Sequence of chain 1.I:
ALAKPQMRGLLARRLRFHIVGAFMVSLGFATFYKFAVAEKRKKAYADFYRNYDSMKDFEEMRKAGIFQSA

Sequence of chain 1.B:
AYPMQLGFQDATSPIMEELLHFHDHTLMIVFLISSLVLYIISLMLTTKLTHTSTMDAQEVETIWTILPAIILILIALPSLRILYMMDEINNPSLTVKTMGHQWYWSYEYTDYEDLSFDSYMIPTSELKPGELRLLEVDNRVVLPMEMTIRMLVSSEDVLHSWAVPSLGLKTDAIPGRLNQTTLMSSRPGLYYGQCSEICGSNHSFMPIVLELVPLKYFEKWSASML

Binding-site contacts:
Ligand atom C37 contacts residue ILE41 of chain 1.B at 4.2 Å (hydrophobic).
Ligand atom O61 contacts residue MET56 of chain 1.B at 3.7 Å.
Ligand atom C28 contacts residue ALA325 of chain 1.A at 3.9 Å (hydrophobic).
Ligand atom O22 contacts residue ALA325 of chain 1.A at 3.8 Å.
Ligand atom O49 contacts residue VAL61 of chain 1.B at 3.7 Å.
Ligand atom O16 contacts residue LEU17 of chain 1.I at 4.1 Å.
Ligand atom C43 contacts residue TRP65 of chain 1.B at 4.1 Å (hydrophobic).
Ligand atom O5 contacts residue PHE268 of chain 1.A at 4.1 Å.
Ligand atom C40 contacts residue ILE41 of chain 1.B at 3.8 Å (hydrophobic).
Ligand atom C2 contacts residue LEU17 of chain 1.I at 4.0 Å (hydrophobic).
Ligand atom C19 contacts residue HIS328 of chain 1.A at 3.3 Å.
Ligand atom C49 contacts residue PHE321 of chain 1.A at 4.2 Å (hydrophobic).
Ligand atom C34 contacts residue ILE41 of chain 1.B at 4.0 Å (hydrophobic).
Ligand atom C37 contacts residue TRP65 of chain 1.B at 3.8 Å (hydrophobic).
Ligand atom O49 contacts residue GLU60 of chain 1.B at 3.5 Å.
Ligand atom C40 contacts residue PHE321 of chain 1.A at 3.5 Å (hydrophobic).
Ligand atom C49 contacts residue TRP65 of chain 1.B at 3.8 Å (hydrophobic).
Ligand atom C46 contacts residue LEU37 of chain 1.B at 4.2 Å (hydrophobic).
Ligand atom C25 contacts residue ALA325 of chain 1.A at 4.2 Å (hydrophobic).
Ligand atom C28 contacts residue LEU324 of chain 1.A at 4.1 Å (hydrophobic).
Ligand atom C52 contacts residue LEU68 of chain 1.B at 3.7 Å (hydrophobic).
Ligand atom C25 contacts residue LEU17 of chain 1.I at 4.1 Å (hydrophobic).
Ligand atom C28 contacts residue MET45 of chain 1.B at 4.1 Å (hydrophobic).
Ligand atom C19 contacts residue ALA325 of chain 1.A at 3.8 Å (hydrophobic).
Ligand atom C6 contacts residue VAL61 of chain 1.B at 4.0 Å (hydrophobic).
Ligand atom C18 contacts residue ALA325 of chain 1.A at 3.9 Å (hydrophobic).
Ligand atom C25 contacts residue MET45 of chain 1.B at 4.1 Å (hydrophobic).
Ligand atom O7 contacts residue LEU17 of chain 1.I at 3.9 Å.
Ligand atom C34 contacts residue PHE321 of chain 1.A at 4.2 Å (hydrophobic).
Ligand atom C46 contacts residue PHE321 of chain 1.A at 3.9 Å (hydrophobic).
Ligand atom C52 contacts residue ILE64 of chain 1.B at 4.0 Å (hydrophobic).
Ligand atom C19 contacts residue LEU17 of chain 1.I at 4.0 Å (hydrophobic).
Ligand atom C18 contacts residue HIS328 of chain 1.A at 4.0 Å.
Ligand atom C18 contacts residue PHE268 of chain 1.A at 3.9 Å (hydrophobic).
Ligand atom C52 contacts residue PRO69 of chain 1.B at 4.0 Å (hydrophobic).
Ligand atom C52 contacts residue PHE321 of chain 1.A at 4.0 Å (hydrophobic).
Ligand atom O61 contacts residue HIS52 of chain 1.B at 3.3 Å.
Ligand atom C31 contacts residue TRP65 of chain 1.B at 4.2 Å (hydrophobic).
Ligand atom O7 contacts residue ALA14 of chain 1.I at 4.1 Å.
Ligand atom C1 contacts residue VAL61 of chain 1.B at 3.8 Å (hydrophobic).

Sequence of chain 1.A:
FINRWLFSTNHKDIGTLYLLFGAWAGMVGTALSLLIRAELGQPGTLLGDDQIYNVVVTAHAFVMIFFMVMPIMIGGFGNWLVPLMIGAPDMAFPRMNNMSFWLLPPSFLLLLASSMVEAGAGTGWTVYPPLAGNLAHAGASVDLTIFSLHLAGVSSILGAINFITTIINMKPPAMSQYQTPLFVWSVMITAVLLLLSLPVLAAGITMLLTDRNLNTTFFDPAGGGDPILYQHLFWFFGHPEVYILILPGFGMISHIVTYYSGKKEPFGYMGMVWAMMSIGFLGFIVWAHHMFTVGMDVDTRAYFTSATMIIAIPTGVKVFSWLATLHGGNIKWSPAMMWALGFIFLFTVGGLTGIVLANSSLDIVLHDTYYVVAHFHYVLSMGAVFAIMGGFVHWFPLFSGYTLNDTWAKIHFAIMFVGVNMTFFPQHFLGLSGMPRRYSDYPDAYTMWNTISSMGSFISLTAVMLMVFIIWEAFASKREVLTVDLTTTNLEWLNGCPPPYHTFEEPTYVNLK

The small molecule below binds the protein below.
Small molecule (SMILES): CCCCCCCCCCOCCO[C@H]1O[C@H](CO)[C@@H](O)[C@H](O)[C@@H]1O